Sequence of chain 55.A:
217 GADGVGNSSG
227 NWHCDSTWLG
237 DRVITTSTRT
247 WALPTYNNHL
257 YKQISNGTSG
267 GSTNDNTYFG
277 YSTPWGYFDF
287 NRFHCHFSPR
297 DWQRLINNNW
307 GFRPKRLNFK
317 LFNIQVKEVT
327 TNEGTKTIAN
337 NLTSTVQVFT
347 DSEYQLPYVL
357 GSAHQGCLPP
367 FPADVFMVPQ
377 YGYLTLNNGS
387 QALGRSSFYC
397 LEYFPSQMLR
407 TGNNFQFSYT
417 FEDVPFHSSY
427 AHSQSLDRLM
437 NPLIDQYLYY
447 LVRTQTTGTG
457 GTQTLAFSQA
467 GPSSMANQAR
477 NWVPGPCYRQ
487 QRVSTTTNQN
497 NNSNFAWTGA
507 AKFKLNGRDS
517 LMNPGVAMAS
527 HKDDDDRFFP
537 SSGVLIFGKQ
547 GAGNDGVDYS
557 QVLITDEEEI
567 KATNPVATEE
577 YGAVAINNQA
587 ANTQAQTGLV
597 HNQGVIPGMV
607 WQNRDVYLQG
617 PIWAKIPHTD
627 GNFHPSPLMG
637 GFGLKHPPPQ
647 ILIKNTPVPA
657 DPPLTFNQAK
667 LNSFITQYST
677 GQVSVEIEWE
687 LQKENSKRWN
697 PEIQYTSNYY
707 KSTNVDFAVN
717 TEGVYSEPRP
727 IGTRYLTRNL

Sequence of chain 56.A:
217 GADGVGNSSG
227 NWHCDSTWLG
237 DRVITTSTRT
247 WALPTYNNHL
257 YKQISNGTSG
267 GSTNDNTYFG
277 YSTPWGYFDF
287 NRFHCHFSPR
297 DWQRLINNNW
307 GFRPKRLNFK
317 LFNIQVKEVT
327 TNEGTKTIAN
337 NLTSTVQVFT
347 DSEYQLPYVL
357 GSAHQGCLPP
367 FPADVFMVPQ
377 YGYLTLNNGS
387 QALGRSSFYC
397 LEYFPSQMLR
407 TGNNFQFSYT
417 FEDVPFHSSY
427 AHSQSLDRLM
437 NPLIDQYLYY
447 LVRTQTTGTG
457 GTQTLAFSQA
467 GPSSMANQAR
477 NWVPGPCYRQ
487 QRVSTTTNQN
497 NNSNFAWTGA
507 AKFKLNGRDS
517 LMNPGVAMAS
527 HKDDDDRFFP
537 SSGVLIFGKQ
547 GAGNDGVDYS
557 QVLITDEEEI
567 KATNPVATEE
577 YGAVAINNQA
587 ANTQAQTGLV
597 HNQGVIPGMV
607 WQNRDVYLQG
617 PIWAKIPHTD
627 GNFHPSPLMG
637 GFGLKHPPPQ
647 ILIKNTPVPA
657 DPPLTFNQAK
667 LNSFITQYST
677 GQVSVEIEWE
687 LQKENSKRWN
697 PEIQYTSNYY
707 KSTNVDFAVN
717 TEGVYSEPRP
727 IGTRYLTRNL

Binding-site contacts:
Ligand atom O2P contacts residue ASP626 of chain 55.A at 4.2 Å.
Ligand atom C8 contacts residue HIS630 of chain 56.A at 3.3 Å.
Ligand atom N1 contacts residue PHE638 of chain 56.A at 4.3 Å.
Ligand atom N9 contacts residue HIS630 of chain 56.A at 4.2 Å.
Ligand atom N3 contacts residue PRO631 of chain 56.A at 3.6 Å.
Ligand atom N1 contacts residue GLY639 of chain 56.A at 3.1 Å (h-bond).
Ligand atom N7 contacts residue SER632 of chain 56.A at 4.1 Å.
Ligand atom N6 contacts residue PHE638 of chain 56.A at 3.9 Å.
Ligand atom C6 contacts residue PRO421 of chain 56.A at 4.1 Å (hydrophobic).
Ligand atom N1 contacts residue VAL420 of chain 56.A at 3.7 Å.
Ligand atom C2 contacts residue PRO631 of chain 56.A at 3.3 Å (hydrophobic).
Ligand atom C2 contacts residue VAL420 of chain 56.A at 4.3 Å (hydrophobic).
Ligand atom N6 contacts residue GLY639 of chain 56.A at 3.6 Å (h-bond).
Ligand atom N7 contacts residue PRO421 of chain 56.A at 4.2 Å.
Ligand atom N3 contacts residue GLY639 of chain 56.A at 4.3 Å.
Ligand atom C2' contacts residue HIS630 of chain 56.A at 3.2 Å.
Ligand atom C1' contacts residue HIS630 of chain 56.A at 4.0 Å.
Ligand atom N7 contacts residue ASN609 of chain 56.A at 3.8 Å.
Ligand atom N6 contacts residue SER632 of chain 56.A at 3.3 Å (h-bond).
Ligand atom C5 contacts residue PRO421 of chain 56.A at 4.1 Å (hydrophobic).
Ligand atom N6 contacts residue VAL420 of chain 56.A at 4.0 Å.
Ligand atom N1 contacts residue PRO421 of chain 56.A at 4.3 Å.
Ligand atom C8 contacts residue PRO421 of chain 56.A at 4.3 Å (hydrophobic).
Ligand atom C6 contacts residue GLY639 of chain 56.A at 3.8 Å.
Ligand atom C6 contacts residue SER632 of chain 56.A at 3.9 Å.
Ligand atom C6 contacts residue VAL420 of chain 56.A at 4.0 Å (hydrophobic).
Ligand atom C1' contacts residue PRO631 of chain 56.A at 4.3 Å (hydrophobic).
Ligand atom C5 contacts residue PRO631 of chain 56.A at 4.2 Å (hydrophobic).
Ligand atom N7 contacts residue HIS630 of chain 56.A at 4.1 Å.
Ligand atom C4 contacts residue PRO631 of chain 56.A at 4.0 Å (hydrophobic).
Ligand atom C3' contacts residue HIS630 of chain 56.A at 4.4 Å.
Ligand atom C5 contacts residue SER632 of chain 56.A at 4.1 Å.
Ligand atom N1 contacts residue PRO631 of chain 56.A at 3.5 Å (h-bond).
Ligand atom O1P contacts residue LYS641 of chain 55.A at 4.0 Å.
Ligand atom C2 contacts residue PRO421 of chain 56.A at 4.5 Å (hydrophobic).
Ligand atom N9 contacts residue PRO421 of chain 56.A at 4.4 Å.
Ligand atom C4 contacts residue PRO421 of chain 56.A at 4.3 Å (hydrophobic).
Ligand atom C2 contacts residue GLY639 of chain 56.A at 3.1 Å.
Ligand atom N6 contacts residue GLY637 of chain 56.A at 3.7 Å.
Ligand atom C6 contacts residue PRO631 of chain 56.A at 3.9 Å (hydrophobic).

This small molecule binds to this protein.
Small molecule (SMILES): Nc1ncnc2c1ncn2[C@H]1C[C@H](O)[C@@H](COP(=O)(O)O)O1